Sequence of chain 5.F:
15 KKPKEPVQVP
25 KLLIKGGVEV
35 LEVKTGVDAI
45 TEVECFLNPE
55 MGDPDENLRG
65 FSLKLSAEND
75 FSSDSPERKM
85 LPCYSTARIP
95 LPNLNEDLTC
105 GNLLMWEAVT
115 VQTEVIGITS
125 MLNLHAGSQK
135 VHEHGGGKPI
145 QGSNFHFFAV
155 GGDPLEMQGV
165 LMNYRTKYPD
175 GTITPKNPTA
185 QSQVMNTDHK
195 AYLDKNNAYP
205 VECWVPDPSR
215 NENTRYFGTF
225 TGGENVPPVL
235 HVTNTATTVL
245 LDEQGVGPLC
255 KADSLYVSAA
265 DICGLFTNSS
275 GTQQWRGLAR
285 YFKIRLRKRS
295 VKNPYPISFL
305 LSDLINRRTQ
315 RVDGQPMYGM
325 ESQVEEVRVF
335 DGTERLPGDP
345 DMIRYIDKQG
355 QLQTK

Binding-site contacts:
Ligand atom C11 contacts residue ASN272 of chain 4.F at 3.6 Å.
Ligand atom O1B contacts residue ASN272 of chain 4.F at 3.4 Å (h-bond).
Ligand atom C9 contacts residue GLN278 of chain 4.F at 3.3 Å.
Ligand atom C11 contacts residue THR276 of chain 4.F at 3.2 Å.
Ligand atom O8 contacts residue THR276 of chain 4.F at 3.9 Å.
Ligand atom C9 contacts residue LEU67 of chain 4.F at 3.4 Å (hydrophobic).
Ligand atom O4 contacts residue ASP74 of chain 3.F at 4.0 Å.
Ligand atom C10 contacts residue GLN278 of chain 4.F at 4.1 Å.
Ligand atom C10 contacts residue ASN272 of chain 4.F at 3.9 Å.
Ligand atom C1 contacts residue THR276 of chain 4.F at 3.1 Å.
Ligand atom O9 contacts residue LYS68 of chain 4.F at 2.5 Å (salt-bridge).
Ligand atom O10 contacts residue PHE75 of chain 3.F at 3.9 Å.
Ligand atom O7 contacts residue LEU62 of chain 4.F at 3.9 Å.
Ligand atom N5 contacts residue GLN278 of chain 4.F at 3.9 Å.
Ligand atom C11 contacts residue LEU62 of chain 4.F at 3.9 Å (hydrophobic).
Ligand atom C1 contacts residue ASN272 of chain 4.F at 3.9 Å.
Ligand atom C11 contacts residue GLN278 of chain 4.F at 3.5 Å.
Ligand atom C11 contacts residue PHE75 of chain 3.F at 3.5 Å (hydrophobic).
Ligand atom C10 contacts residue LEU62 of chain 4.F at 3.6 Å (hydrophobic).
Ligand atom C11 contacts residue PHE65 of chain 4.F at 4.0 Å (hydrophobic).
Ligand atom O1A contacts residue THR276 of chain 4.F at 3.3 Å (h-bond).
Ligand atom O9 contacts residue GLN278 of chain 4.F at 4.1 Å.
Ligand atom C8 contacts residue LYS68 of chain 4.F at 3.5 Å.
Ligand atom O8 contacts residue ASN272 of chain 4.F at 3.3 Å (h-bond).
Ligand atom O1B contacts residue THR276 of chain 4.F at 2.4 Å (h-bond).
Ligand atom C7 contacts residue GLN278 of chain 4.F at 3.9 Å.
Ligand atom O8 contacts residue LYS68 of chain 4.F at 3.1 Å.
Ligand atom C6 contacts residue LYS68 of chain 4.F at 4.0 Å.
Ligand atom O9 contacts residue LEU67 of chain 4.F at 2.3 Å.
Ligand atom C8 contacts residue GLN278 of chain 4.F at 3.7 Å.
Ligand atom O1A contacts residue ASN272 of chain 4.F at 4.1 Å.
Ligand atom C6 contacts residue ASN272 of chain 4.F at 3.6 Å.
Ligand atom O1A contacts residue SER274 of chain 4.F at 3.8 Å.
Ligand atom O10 contacts residue LEU62 of chain 4.F at 3.2 Å.
Ligand atom O8 contacts residue GLN278 of chain 4.F at 3.5 Å (h-bond).
Ligand atom C11 contacts residue PHE270 of chain 4.F at 3.9 Å (hydrophobic).
Ligand atom C11 contacts residue HIS138 of chain 5.F at 3.1 Å.
Ligand atom N5 contacts residue ASN272 of chain 4.F at 3.2 Å (h-bond).
Ligand atom C9 contacts residue LYS68 of chain 4.F at 3.6 Å.
Ligand atom O1B contacts residue LYS68 of chain 4.F at 3.0 Å (salt-bridge).

Sequence of chain 3.F:
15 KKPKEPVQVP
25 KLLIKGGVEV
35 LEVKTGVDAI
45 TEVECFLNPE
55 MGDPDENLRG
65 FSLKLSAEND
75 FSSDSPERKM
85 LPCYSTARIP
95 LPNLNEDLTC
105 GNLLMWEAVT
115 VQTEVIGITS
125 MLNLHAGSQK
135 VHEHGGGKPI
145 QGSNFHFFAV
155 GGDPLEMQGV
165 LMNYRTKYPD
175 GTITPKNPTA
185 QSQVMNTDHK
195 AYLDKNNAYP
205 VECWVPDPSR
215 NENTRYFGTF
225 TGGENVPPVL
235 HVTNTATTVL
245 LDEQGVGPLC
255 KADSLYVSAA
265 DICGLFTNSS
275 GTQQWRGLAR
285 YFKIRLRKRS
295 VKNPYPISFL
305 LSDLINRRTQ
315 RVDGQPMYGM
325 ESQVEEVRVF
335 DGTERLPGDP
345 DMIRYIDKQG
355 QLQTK

Sequence of chain 4.F:
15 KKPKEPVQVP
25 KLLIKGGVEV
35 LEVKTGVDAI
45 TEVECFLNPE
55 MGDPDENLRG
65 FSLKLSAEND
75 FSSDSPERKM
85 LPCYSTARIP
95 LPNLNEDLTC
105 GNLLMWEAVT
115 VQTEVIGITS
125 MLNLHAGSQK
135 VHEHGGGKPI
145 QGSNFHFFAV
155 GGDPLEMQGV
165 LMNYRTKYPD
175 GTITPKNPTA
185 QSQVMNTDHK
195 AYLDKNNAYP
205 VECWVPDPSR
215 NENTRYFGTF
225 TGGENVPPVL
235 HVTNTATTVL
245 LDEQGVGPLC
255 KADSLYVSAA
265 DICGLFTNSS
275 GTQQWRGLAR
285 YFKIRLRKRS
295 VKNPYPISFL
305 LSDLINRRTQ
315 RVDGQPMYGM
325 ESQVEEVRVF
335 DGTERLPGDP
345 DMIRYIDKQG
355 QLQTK

A small-molecule ligand and the protein it binds are described below.
Small molecule (SMILES): CC(=O)N[C@H]1[C@H]([C@H](O)[C@H](O)CO)O[C@@](O[C@H](CO)[C@@H](O)[C@@H]2O[C@@H](C(=O)O)C[C@H](O)[C@H]2NC(C)=O)(C(=O)O)C[C@@H]1O